Binding-site contacts:
Ligand atom CAP contacts residue SER193 of chain 1.B at 3.1 Å.
Ligand atom O contacts residue GLY140 of chain 1.B at 3.4 Å.
Ligand atom CAJ contacts residue TYR61 of chain 1.B at 3.8 Å (hydrophobic).
Ligand atom CAH contacts residue GLU190 of chain 1.B at 3.9 Å.
Ligand atom OAL contacts residue GLU190 of chain 1.B at 2.9 Å (salt-bridge).
Ligand atom N contacts residue GLU190 of chain 1.B at 2.7 Å (salt-bridge).
Ligand atom OXT contacts residue ARG95 of chain 1.B at 2.8 Å (salt-bridge).
Ligand atom N contacts residue PRO88 of chain 1.B at 3.1 Å (h-bond).
Ligand atom CA contacts residue SER141 of chain 1.B at 3.2 Å.
Ligand atom O contacts residue SER141 of chain 1.B at 2.8 Å (h-bond).
Ligand atom CAG contacts residue GLU13 of chain 1.B at 3.5 Å.
Ligand atom C contacts residue THR90 of chain 1.B at 3.6 Å.
Ligand atom CAS contacts residue GLU190 of chain 1.B at 3.9 Å.
Ligand atom CAG contacts residue SER173 of chain 1.B at 3.7 Å.
Ligand atom CAH contacts residue TYR216 of chain 1.B at 3.8 Å (hydrophobic).
Ligand atom CAN contacts residue THR142 of chain 1.B at 3.4 Å.
Ligand atom N contacts residue THR90 of chain 1.B at 2.7 Å (h-bond).
Ligand atom N contacts residue TYR216 of chain 1.B at 3.7 Å.
Ligand atom OAE contacts residue THR142 of chain 1.B at 3.1 Å (h-bond).
Ligand atom CAR contacts residue TYR61 of chain 1.B at 3.5 Å (hydrophobic).
Ligand atom CAQ contacts residue TYR61 of chain 1.B at 3.9 Å (hydrophobic).
Ligand atom CA contacts residue THR90 of chain 1.B at 3.3 Å.
Ligand atom O contacts residue TYR61 of chain 1.B at 3.2 Å.
Ligand atom C contacts residue TYR61 of chain 1.B at 3.5 Å (hydrophobic).
Ligand atom C contacts residue ARG95 of chain 1.B at 3.3 Å.
Ligand atom C contacts residue SER141 of chain 1.B at 3.4 Å.
Ligand atom CAR contacts residue GLU190 of chain 1.B at 3.9 Å.
Ligand atom OAC contacts residue GLU190 of chain 1.B at 3.2 Å.
Ligand atom OAC contacts residue THR142 of chain 1.B at 2.6 Å (h-bond).
Ligand atom OXT contacts residue TYR61 of chain 1.B at 3.5 Å.
Ligand atom O contacts residue ARG95 of chain 1.B at 2.7 Å (salt-bridge).
Ligand atom CAQ contacts residue GLU13 of chain 1.B at 3.7 Å.
Ligand atom OXT contacts residue LEU89 of chain 1.B at 3.6 Å.
Ligand atom CA contacts residue GLU190 of chain 1.B at 3.7 Å.
Ligand atom OAE contacts residue SER141 of chain 1.B at 3.2 Å (h-bond).
Ligand atom OXT contacts residue PRO88 of chain 1.B at 3.7 Å.
Ligand atom CB contacts residue TYR61 of chain 1.B at 3.5 Å (hydrophobic).
Ligand atom OXT contacts residue THR90 of chain 1.B at 2.8 Å (h-bond).
Ligand atom CAH contacts residue TYR61 of chain 1.B at 3.9 Å (hydrophobic).
Ligand atom OAE contacts residue GLY140 of chain 1.B at 3.5 Å.

A protein and the small-molecule ligand that binds it are described below.
Small molecule (SMILES): N[C@@H](C[C@]1(C(=O)O)C[C@H]2OCCC[C@H]2O1)C(=O)O

Sequence of chain 1.B:
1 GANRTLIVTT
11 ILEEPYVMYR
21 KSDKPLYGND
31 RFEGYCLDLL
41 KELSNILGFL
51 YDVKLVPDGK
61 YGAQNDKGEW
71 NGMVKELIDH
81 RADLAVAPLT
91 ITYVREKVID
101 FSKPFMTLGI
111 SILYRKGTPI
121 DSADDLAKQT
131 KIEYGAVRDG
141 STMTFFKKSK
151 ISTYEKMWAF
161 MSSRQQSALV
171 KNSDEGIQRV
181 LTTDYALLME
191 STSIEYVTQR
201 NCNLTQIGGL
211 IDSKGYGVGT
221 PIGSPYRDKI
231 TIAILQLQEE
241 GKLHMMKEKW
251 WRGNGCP